Binding-site contacts:
Ligand atom C1 contacts residue NAG1 of chain 1.GA at 4.0 Å.
Ligand atom C1 contacts residue ASN360 of chain 1.G at 1.4 Å.
Ligand atom C8 contacts residue SER356 of chain 1.G at 3.8 Å.
Ligand atom O5 contacts residue ASN360 of chain 1.G at 2.3 Å (h-bond).
Ligand atom C5 contacts residue ASN360 of chain 1.G at 3.6 Å.
Ligand atom O7 contacts residue GLY357 of chain 1.G at 4.2 Å.
Ligand atom C2 contacts residue ASN360 of chain 1.G at 2.3 Å.
Ligand atom C3 contacts residue ASN360 of chain 1.G at 3.7 Å.
Ligand atom N2 contacts residue ASN360 of chain 1.G at 2.8 Å (h-bond).
Ligand atom O7 contacts residue ASN360 of chain 1.G at 4.1 Å.
Ligand atom C8 contacts residue NAG2 of chain 1.HA at 4.0 Å.
Ligand atom C7 contacts residue NAG2 of chain 1.HA at 4.5 Å.
Ligand atom C8 contacts residue NAG1 of chain 1.HA at 3.1 Å.
Ligand atom N2 contacts residue SER356 of chain 1.G at 4.3 Å.
Ligand atom C7 contacts residue ASN360 of chain 1.G at 3.7 Å.
Ligand atom C4 contacts residue ASN360 of chain 1.G at 4.1 Å.
Ligand atom C7 contacts residue SER356 of chain 1.G at 4.1 Å.
Ligand atom C8 contacts residue GLY357 of chain 1.G at 4.2 Å.
Ligand atom C7 contacts residue GLY357 of chain 1.G at 4.3 Å.

Sequence of chain 1.G:
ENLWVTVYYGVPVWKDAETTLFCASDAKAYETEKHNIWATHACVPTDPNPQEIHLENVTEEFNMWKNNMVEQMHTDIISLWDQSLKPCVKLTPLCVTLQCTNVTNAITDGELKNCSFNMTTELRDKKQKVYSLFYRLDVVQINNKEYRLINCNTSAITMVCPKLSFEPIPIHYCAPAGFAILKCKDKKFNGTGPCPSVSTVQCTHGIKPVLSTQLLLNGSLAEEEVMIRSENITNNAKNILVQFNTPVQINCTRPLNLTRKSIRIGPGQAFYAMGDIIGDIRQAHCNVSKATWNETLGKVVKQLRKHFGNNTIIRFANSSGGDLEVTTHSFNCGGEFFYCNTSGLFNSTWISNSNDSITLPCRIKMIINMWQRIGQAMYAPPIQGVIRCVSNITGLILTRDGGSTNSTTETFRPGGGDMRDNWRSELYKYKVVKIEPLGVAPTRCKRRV

A small-molecule ligand and the protein it binds are described below.
Small molecule (SMILES): CC(=O)N[C@@H]1[C@@H](O)[C@H](O)[C@@H](CO)O[C@H]1O